Sequence of chain 1.C:
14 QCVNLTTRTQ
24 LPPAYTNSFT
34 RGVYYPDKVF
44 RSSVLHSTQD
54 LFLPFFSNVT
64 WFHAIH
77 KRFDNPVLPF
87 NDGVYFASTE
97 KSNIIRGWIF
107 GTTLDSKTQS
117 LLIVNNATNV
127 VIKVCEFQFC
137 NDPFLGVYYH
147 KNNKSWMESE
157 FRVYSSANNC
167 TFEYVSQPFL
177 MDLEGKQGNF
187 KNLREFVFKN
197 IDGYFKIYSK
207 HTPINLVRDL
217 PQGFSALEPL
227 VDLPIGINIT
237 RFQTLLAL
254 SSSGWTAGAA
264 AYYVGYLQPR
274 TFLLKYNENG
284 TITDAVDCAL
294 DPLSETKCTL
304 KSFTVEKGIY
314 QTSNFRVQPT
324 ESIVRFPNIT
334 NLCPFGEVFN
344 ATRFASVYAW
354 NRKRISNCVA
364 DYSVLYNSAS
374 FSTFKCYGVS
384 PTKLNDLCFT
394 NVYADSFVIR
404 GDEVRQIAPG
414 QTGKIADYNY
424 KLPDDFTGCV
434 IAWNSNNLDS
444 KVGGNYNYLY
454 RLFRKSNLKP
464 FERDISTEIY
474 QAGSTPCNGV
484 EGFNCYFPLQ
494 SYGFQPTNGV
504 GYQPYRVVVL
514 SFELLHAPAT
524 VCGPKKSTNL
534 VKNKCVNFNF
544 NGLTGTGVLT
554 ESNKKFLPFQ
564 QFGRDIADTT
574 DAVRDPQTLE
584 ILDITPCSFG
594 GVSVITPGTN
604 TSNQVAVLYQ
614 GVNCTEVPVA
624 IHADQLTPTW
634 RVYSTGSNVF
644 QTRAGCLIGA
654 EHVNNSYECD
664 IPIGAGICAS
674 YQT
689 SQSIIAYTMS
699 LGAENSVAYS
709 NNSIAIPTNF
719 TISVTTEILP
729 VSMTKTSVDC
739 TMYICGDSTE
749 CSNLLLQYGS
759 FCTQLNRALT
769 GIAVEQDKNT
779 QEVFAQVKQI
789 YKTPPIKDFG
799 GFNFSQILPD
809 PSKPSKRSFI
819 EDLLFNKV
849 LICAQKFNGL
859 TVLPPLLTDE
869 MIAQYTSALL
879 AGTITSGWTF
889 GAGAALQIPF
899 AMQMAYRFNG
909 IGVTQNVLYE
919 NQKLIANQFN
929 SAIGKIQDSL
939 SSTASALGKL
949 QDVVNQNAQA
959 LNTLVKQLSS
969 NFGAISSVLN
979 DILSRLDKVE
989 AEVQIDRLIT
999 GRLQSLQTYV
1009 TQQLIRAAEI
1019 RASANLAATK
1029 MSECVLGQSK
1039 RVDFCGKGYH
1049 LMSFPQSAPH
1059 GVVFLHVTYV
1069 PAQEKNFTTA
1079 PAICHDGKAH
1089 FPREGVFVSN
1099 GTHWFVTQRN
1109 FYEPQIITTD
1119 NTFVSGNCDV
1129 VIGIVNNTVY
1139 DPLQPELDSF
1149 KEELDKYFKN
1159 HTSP

The protein below binds the small molecule below.
Small molecule (SMILES): CC(=O)N[C@@H]1[C@@H](O)[C@H](O)[C@@H](CO)O[C@H]1O

Binding-site contacts:
Ligand atom C5 contacts residue ASN603 of chain 1.C at 3.6 Å.
Ligand atom C2 contacts residue ASN603 of chain 1.C at 2.4 Å.
Ligand atom N2 contacts residue ASN603 of chain 1.C at 2.9 Å (h-bond).
Ligand atom C1 contacts residue ASN603 of chain 1.C at 1.4 Å.
Ligand atom C3 contacts residue ASN603 of chain 1.C at 3.7 Å.
Ligand atom O5 contacts residue ASN603 of chain 1.C at 2.3 Å (h-bond).
Ligand atom C7 contacts residue ASN603 of chain 1.C at 3.3 Å.
Ligand atom O7 contacts residue THR602 of chain 1.C at 4.2 Å.
Ligand atom C8 contacts residue ASN603 of chain 1.C at 3.6 Å.
Ligand atom O7 contacts residue ASN603 of chain 1.C at 3.0 Å (h-bond).
Ligand atom C4 contacts residue ASN603 of chain 1.C at 4.1 Å.